Sequence of chain 43.A:
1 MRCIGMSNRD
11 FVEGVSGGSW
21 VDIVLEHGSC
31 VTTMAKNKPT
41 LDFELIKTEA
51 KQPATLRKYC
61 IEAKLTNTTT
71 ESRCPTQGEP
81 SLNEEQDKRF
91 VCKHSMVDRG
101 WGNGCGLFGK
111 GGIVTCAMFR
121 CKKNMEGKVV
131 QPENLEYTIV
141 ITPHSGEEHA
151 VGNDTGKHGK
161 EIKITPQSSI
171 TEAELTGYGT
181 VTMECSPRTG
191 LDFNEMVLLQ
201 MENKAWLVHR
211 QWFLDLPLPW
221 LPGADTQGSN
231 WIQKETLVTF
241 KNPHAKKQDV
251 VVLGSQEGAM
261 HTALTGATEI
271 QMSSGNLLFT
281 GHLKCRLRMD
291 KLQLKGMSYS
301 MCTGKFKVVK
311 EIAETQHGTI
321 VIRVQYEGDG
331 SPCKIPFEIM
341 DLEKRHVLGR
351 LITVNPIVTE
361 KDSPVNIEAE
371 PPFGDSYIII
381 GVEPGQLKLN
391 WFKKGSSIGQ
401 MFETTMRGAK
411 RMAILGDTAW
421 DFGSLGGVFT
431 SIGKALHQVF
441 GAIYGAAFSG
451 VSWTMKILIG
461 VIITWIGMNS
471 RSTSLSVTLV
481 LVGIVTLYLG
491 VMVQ

Binding-site contacts:
Ligand atom C8 contacts residue PHE90 of chain 43.A at 4.0 Å (hydrophobic).
Ligand atom O5 contacts residue ASN67 of chain 43.A at 2.4 Å (h-bond).
Ligand atom O7 contacts residue MET118 of chain 43.A at 3.5 Å.
Ligand atom C7 contacts residue MET118 of chain 43.A at 4.0 Å (hydrophobic).
Ligand atom C3 contacts residue ASN67 of chain 43.A at 3.8 Å.
Ligand atom C4 contacts residue ASN67 of chain 43.A at 4.2 Å.
Ligand atom C2 contacts residue ASN67 of chain 43.A at 2.5 Å.
Ligand atom N2 contacts residue ASN67 of chain 43.A at 2.9 Å (h-bond).
Ligand atom C7 contacts residue ASN67 of chain 43.A at 3.2 Å.
Ligand atom O7 contacts residue ASN67 of chain 43.A at 3.0 Å (h-bond).
Ligand atom C5 contacts residue ASN67 of chain 43.A at 3.7 Å.
Ligand atom C8 contacts residue ASN67 of chain 43.A at 4.0 Å.
Ligand atom C8 contacts residue MET118 of chain 43.A at 3.8 Å (hydrophobic).
Ligand atom C1 contacts residue ASN67 of chain 43.A at 1.4 Å.

This small molecule binds to this protein.
Small molecule (SMILES): CC(=O)N[C@@H]1[C@@H](O)[C@H](O)[C@@H](CO)O[C@H]1O